Binding-site contacts:
Ligand atom O2B contacts residue ASN184 of chain 2.A at 3.1 Å (h-bond).
Ligand atom O2' contacts residue THR210 of chain 2.A at 3.0 Å (h-bond).
Ligand atom O6' contacts residue LYS144 of chain 2.A at 2.8 Å (salt-bridge).
Ligand atom O1' contacts residue LYS144 of chain 2.A at 3.4 Å.
Ligand atom C4B contacts residue MET250 of chain 2.A at 3.6 Å (hydrophobic).
Ligand atom O4' contacts residue THR142 of chain 2.A at 3.1 Å (h-bond).
Ligand atom N3 contacts residue ILE209 of chain 2.A at 3.6 Å.
Ligand atom O5B contacts residue VAL192 of chain 2.A at 3.6 Å.
Ligand atom O2' contacts residue MET214 of chain 2.A at 3.0 Å.
Ligand atom O4B contacts residue MET250 of chain 2.A at 3.2 Å.
Ligand atom C8' contacts residue LYS102 of chain 2.A at 3.3 Å.
Ligand atom C6 contacts residue ARG269 of chain 2.A at 3.6 Å.
Ligand atom C7' contacts residue LYS102 of chain 2.A at 3.6 Å.
Ligand atom O4 contacts residue PRO208 of chain 2.A at 3.3 Å (h-bond).
Ligand atom O6' contacts residue ASN184 of chain 2.A at 2.9 Å (h-bond).
Ligand atom O3B contacts residue ARG216 of chain 2.A at 3.0 Å.
Ligand atom C5 contacts residue ARG269 of chain 2.A at 3.3 Å.
Ligand atom C6' contacts residue LYS144 of chain 2.A at 3.5 Å.
Ligand atom O1B contacts residue ARG269 of chain 2.A at 3.2 Å (salt-bridge).
Ligand atom C2B contacts residue GLU272 of chain 2.A at 3.3 Å.
Ligand atom O3B contacts residue MET214 of chain 2.A at 3.0 Å.
Ligand atom O2B contacts residue LYS144 of chain 2.A at 3.1 Å (salt-bridge).
Ligand atom O7' contacts residue GLY190 of chain 2.A at 3.1 Å (h-bond).
Ligand atom O3' contacts residue LYS102 of chain 2.A at 3.1 Å.
Ligand atom C1B contacts residue MET250 of chain 2.A at 3.5 Å (hydrophobic).
Ligand atom O2 contacts residue ILE209 of chain 2.A at 3.6 Å.
Ligand atom O4' contacts residue LYS144 of chain 2.A at 3.3 Å.
Ligand atom C5' contacts residue LYS144 of chain 2.A at 3.2 Å.
Ligand atom O2A contacts residue VAL192 of chain 2.A at 3.0 Å (h-bond).
Ligand atom N3 contacts residue PRO208 of chain 2.A at 3.1 Å (h-bond).
Ligand atom O2' contacts residue GLU272 of chain 2.A at 2.8 Å (salt-bridge).
Ligand atom O3B contacts residue MET250 of chain 2.A at 3.6 Å.
Ligand atom C4 contacts residue PRO208 of chain 2.A at 3.6 Å (hydrophobic).
Ligand atom O2B contacts residue ARG216 of chain 2.A at 3.1 Å (salt-bridge).
Ligand atom O6' contacts residue ASP143 of chain 2.A at 3.1 Å (salt-bridge).
Ligand atom O4' contacts residue TYR152 of chain 2.A at 3.6 Å (h-bond).
Ligand atom O1A contacts residue ARG269 of chain 2.A at 2.7 Å (salt-bridge).
Ligand atom C6' contacts residue ASP143 of chain 2.A at 3.4 Å.
Ligand atom O2A contacts residue SER191 of chain 2.A at 3.1 Å.
Ligand atom O2 contacts residue MET250 of chain 2.A at 3.6 Å.

This small molecule binds to this protein.
Small molecule (SMILES): CC(=O)N[C@H]1[C@@H](O[P](=O)(O)O[P](=O)(O)OC[C@H]2O[C@@H](n3ccc(=O)[nH]c3=O)[C@H](O)[C@@H]2O)O[C@H](CO)[C@@H](O)[C@@H]1O

Sequence of chain 2.A:
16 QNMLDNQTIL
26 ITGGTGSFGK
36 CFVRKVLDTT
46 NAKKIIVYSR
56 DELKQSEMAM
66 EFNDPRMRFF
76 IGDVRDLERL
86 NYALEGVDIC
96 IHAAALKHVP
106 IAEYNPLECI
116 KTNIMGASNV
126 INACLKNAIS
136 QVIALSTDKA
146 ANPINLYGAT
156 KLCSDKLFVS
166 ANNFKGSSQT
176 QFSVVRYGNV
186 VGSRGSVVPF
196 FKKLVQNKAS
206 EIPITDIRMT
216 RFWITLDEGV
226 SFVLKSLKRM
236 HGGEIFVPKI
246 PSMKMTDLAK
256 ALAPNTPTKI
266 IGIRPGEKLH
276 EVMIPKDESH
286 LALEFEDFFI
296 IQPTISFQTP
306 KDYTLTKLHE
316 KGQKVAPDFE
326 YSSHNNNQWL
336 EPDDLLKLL